The protein below binds the small molecule below.
Small molecule (SMILES): CC(=O)N[C@H]1[C@H](O[C@H]2[C@H](O)[C@@H](NC(C)=O)CO[C@@H]2CO)O[C@H](CO)[C@@H](O)[C@@H]1O

Binding-site contacts:
Ligand atom C3 contacts residue ASN1078 of chain 1.B at 3.8 Å.
Ligand atom N2 contacts residue ASN1078 of chain 1.B at 2.9 Å (h-bond).
Ligand atom O7 contacts residue HIS1081 of chain 1.B at 3.4 Å.
Ligand atom O4 contacts residue HIS1081 of chain 1.B at 3.7 Å.
Ligand atom C4 contacts residue THR1080 of chain 1.B at 4.5 Å.
Ligand atom O6 contacts residue PHE1083 of chain 1.B at 4.3 Å.
Ligand atom C7 contacts residue THR1080 of chain 1.B at 4.2 Å.
Ligand atom O5 contacts residue PHE1083 of chain 1.B at 3.9 Å.
Ligand atom C8 contacts residue THR1080 of chain 1.B at 3.8 Å.
Ligand atom O7 contacts residue ASN1078 of chain 1.B at 3.7 Å.
Ligand atom C6 contacts residue PHE1083 of chain 1.B at 3.6 Å (hydrophobic).
Ligand atom C3 contacts residue HIS1081 of chain 1.B at 4.0 Å.
Ligand atom C5 contacts residue ASN1078 of chain 1.B at 3.7 Å.
Ligand atom C7 contacts residue ASN1078 of chain 1.B at 3.5 Å.
Ligand atom O5 contacts residue ASN1078 of chain 1.B at 2.4 Å (h-bond).
Ligand atom C8 contacts residue ASN1078 of chain 1.B at 4.5 Å.
Ligand atom C4 contacts residue ASN1078 of chain 1.B at 4.3 Å.
Ligand atom C5 contacts residue HIS1081 of chain 1.B at 4.1 Å.
Ligand atom C4 contacts residue HIS1081 of chain 1.B at 4.2 Å.
Ligand atom C1 contacts residue ASN1078 of chain 1.B at 1.4 Å.
Ligand atom C2 contacts residue ASN1078 of chain 1.B at 2.5 Å.
Ligand atom C1 contacts residue PHE1083 of chain 1.B at 4.4 Å (hydrophobic).
Ligand atom C5 contacts residue PHE1083 of chain 1.B at 3.8 Å (hydrophobic).
Ligand atom C7 contacts residue HIS1081 of chain 1.B at 4.1 Å.
Ligand atom C2 contacts residue THR1080 of chain 1.B at 3.6 Å.
Ligand atom C1 contacts residue THR1080 of chain 1.B at 3.7 Å.
Ligand atom O3 contacts residue THR1080 of chain 1.B at 4.1 Å.
Ligand atom N2 contacts residue THR1080 of chain 1.B at 3.3 Å (h-bond).
Ligand atom C3 contacts residue THR1080 of chain 1.B at 3.4 Å.

Sequence of chain 1.B:
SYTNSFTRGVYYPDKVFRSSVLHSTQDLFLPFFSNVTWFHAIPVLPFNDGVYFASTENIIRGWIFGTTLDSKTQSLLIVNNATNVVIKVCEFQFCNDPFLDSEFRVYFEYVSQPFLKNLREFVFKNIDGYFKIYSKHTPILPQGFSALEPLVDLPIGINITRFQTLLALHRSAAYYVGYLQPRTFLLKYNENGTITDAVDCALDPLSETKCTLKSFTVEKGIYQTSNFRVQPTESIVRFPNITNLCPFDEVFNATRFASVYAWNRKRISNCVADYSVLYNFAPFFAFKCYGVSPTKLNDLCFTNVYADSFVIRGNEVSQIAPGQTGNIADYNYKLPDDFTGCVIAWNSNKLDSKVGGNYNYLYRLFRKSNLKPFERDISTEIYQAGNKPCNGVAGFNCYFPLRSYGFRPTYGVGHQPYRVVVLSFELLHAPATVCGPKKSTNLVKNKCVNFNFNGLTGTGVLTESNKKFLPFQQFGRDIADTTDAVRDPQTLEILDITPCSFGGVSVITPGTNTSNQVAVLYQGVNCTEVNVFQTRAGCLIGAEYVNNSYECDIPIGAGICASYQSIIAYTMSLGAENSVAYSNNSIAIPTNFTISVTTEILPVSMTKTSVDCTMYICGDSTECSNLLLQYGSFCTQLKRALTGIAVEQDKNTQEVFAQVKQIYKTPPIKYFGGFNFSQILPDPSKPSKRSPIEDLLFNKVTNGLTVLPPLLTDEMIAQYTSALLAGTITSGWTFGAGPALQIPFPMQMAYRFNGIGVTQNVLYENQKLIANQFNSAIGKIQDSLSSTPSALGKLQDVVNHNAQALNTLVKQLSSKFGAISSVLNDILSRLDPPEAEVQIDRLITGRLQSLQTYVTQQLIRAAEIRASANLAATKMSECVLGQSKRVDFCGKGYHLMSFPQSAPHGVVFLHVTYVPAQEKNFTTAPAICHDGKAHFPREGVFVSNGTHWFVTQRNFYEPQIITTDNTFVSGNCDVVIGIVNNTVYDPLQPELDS